Binding-site contacts:
Ligand atom C contacts residue ARG25 of chain 1.A at 3.6 Å.
Ligand atom N contacts residue HIS128 of chain 1.B at 3.6 Å (h-bond).
Ligand atom O contacts residue GLN22 of chain 1.A at 3.5 Å (h-bond).
Ligand atom O contacts residue HIS128 of chain 1.B at 3.5 Å.
Ligand atom CZ2 contacts residue TYR70 of chain 1.B at 3.4 Å (hydrophobic).
Ligand atom N contacts residue GLN22 of chain 1.A at 3.0 Å (h-bond).
Ligand atom CG contacts residue ARG25 of chain 1.A at 3.5 Å.
Ligand atom SD contacts residue ALA64 of chain 1.B at 3.4 Å (h-bond).
Ligand atom CD1 contacts residue ALA64 of chain 1.B at 3.6 Å (hydrophobic).
Ligand atom O contacts residue ARG25 of chain 1.A at 2.5 Å (salt-bridge).
Ligand atom O contacts residue THR24 of chain 1.A at 2.9 Å (h-bond).
Ligand atom CD1 contacts residue ASN33 of chain 1.A at 3.5 Å.
Ligand atom OG contacts residue HIS128 of chain 1.B at 3.2 Å (h-bond).
Ligand atom CB contacts residue ASP29 of chain 1.A at 3.4 Å.
Ligand atom N contacts residue ASN33 of chain 1.A at 3.0 Å (h-bond).
Ligand atom NE1 contacts residue MET63 of chain 1.B at 2.9 Å (h-bond).
Ligand atom SD contacts residue ASN33 of chain 1.A at 3.6 Å (h-bond).
Ligand atom O contacts residue ARG40 of chain 1.A at 2.9 Å (salt-bridge).
Ligand atom O contacts residue CYS20 of chain 1.A at 3.5 Å (h-bond).
Ligand atom CA contacts residue GLN22 of chain 1.A at 3.3 Å.
Ligand atom CA contacts residue THR24 of chain 1.A at 3.3 Å.
Ligand atom CG2 contacts residue PHE23 of chain 1.A at 3.6 Å (hydrophobic).
Ligand atom O contacts residue PHE23 of chain 1.A at 3.4 Å.
Ligand atom O contacts residue GLN22 of chain 1.A at 2.7 Å (h-bond).
Ligand atom CE contacts residue HIS26 of chain 1.A at 3.6 Å.
Ligand atom O contacts residue ILE21 of chain 1.A at 3.2 Å.
Ligand atom C contacts residue ARG36 of chain 1.A at 3.6 Å.
Ligand atom N contacts residue CYS20 of chain 1.A at 2.9 Å (h-bond).
Ligand atom CG contacts residue TYR70 of chain 1.B at 3.6 Å (hydrophobic).
Ligand atom OXT contacts residue ARG36 of chain 1.A at 2.8 Å (salt-bridge).
Ligand atom NH2 contacts residue ARG36 of chain 1.A at 3.0 Å (salt-bridge).
Ligand atom CB contacts residue THR24 of chain 1.A at 3.5 Å.
Ligand atom OG contacts residue GLU127 of chain 1.B at 3.2 Å (salt-bridge).
Ligand atom NH2 contacts residue SO41 of chain 1.E at 3.0 Å (h-bond).
Ligand atom O contacts residue ASN33 of chain 1.A at 3.1 Å (h-bond).
Ligand atom CD1 contacts residue GLN22 of chain 1.A at 3.5 Å.
Ligand atom O contacts residue ARG36 of chain 1.A at 2.7 Å (salt-bridge).
Ligand atom OXT contacts residue ARG40 of chain 1.A at 3.2 Å (salt-bridge).
Ligand atom CD2 contacts residue CYS20 of chain 1.A at 3.6 Å (hydrophobic).
Ligand atom N contacts residue ASP29 of chain 1.A at 2.9 Å (salt-bridge).

Sequence of chain 1.A:
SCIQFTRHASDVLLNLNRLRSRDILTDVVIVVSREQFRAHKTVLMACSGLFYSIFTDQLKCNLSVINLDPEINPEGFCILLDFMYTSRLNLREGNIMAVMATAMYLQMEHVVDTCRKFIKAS

This small molecule binds to this protein.
Small molecule (SMILES): CC[C@H](C)[C@H](NC(=O)[C@H](CC(=O)O)NC(=O)[C@@H](NC(=O)[C@H](Cc1ccc(O)cc1)NC(=O)[C@H](CC1=CN=C2C=CC=CC12)NC(=O)[C@@H](N)CC(C)C)[C@@H](C)O)C(=O)N[C@@H](CCCN=C(N)N)C(=O)N[C@@H](CCSC)C(=O)N[C@@H](CO)C(=O)N[C@@H](CC1=c2ccccc2=NC1)C(=O)N[C@@H](CCCN=C(N)N)C(=O)N[C@H](C(=O)N1CCC[C@H]1C(=O)O)C(C)C

Sequence of chain 1.B:
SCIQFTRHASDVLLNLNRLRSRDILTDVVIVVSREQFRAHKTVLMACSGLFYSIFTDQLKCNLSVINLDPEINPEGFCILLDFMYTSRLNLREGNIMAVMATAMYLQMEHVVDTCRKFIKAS